The protein below binds the small molecule below.
Small molecule (SMILES): CCCCCCCCCCCC[N+](C)(C)CCCS(=O)(=O)O

Binding-site contacts:
Ligand atom C13 contacts residue C151 of chain 16.D at 4.5 Å.
Ligand atom O3S contacts residue ARG224 of chain 16.A at 2.9 Å (salt-bridge).
Ligand atom O3S contacts residue GLY222 of chain 16.A at 2.9 Å (h-bond).
Ligand atom S1 contacts residue GLY222 of chain 16.A at 3.0 Å (h-bond).
Ligand atom C1 contacts residue TRP374 of chain 16.A at 3.6 Å (hydrophobic).
Ligand atom C7 contacts residue C151 of chain 16.D at 3.4 Å.
Ligand atom O1S contacts residue TRP374 of chain 16.A at 4.3 Å.
Ligand atom O2S contacts residue GLY222 of chain 16.A at 3.3 Å (h-bond).
Ligand atom S1 contacts residue ARG224 of chain 16.A at 4.3 Å.
Ligand atom C6 contacts residue C151 of chain 16.D at 4.2 Å.
Ligand atom C3 contacts residue TRP374 of chain 16.A at 4.3 Å (hydrophobic).
Ligand atom O1S contacts residue LYS215 of chain 16.A at 2.7 Å (salt-bridge).
Ligand atom S1 contacts residue TRP374 of chain 16.A at 4.0 Å.
Ligand atom C2 contacts residue TRP374 of chain 16.A at 4.1 Å (hydrophobic).
Ligand atom C5 contacts residue C151 of chain 16.D at 4.0 Å.
Ligand atom C16 contacts residue ASP229 of chain 16.A at 4.3 Å.
Ligand atom C12 contacts residue C151 of chain 16.D at 3.4 Å.
Ligand atom O3S contacts residue PHE223 of chain 16.A at 3.9 Å.
Ligand atom O2S contacts residue ARG224 of chain 16.A at 4.5 Å.
Ligand atom C8 contacts residue C151 of chain 16.D at 3.7 Å.
Ligand atom C11 contacts residue C151 of chain 16.D at 3.5 Å.
Ligand atom C10 contacts residue C151 of chain 16.D at 3.4 Å.
Ligand atom O3S contacts residue TRP374 of chain 16.A at 3.3 Å.
Ligand atom C9 contacts residue C151 of chain 16.D at 3.4 Å.
Ligand atom S1 contacts residue LYS215 of chain 16.A at 4.1 Å.
Ligand atom O1S contacts residue GLY222 of chain 16.A at 2.3 Å (h-bond).
Ligand atom O1S contacts residue PHE223 of chain 16.A at 4.5 Å.

Sequence of chain 16.A:
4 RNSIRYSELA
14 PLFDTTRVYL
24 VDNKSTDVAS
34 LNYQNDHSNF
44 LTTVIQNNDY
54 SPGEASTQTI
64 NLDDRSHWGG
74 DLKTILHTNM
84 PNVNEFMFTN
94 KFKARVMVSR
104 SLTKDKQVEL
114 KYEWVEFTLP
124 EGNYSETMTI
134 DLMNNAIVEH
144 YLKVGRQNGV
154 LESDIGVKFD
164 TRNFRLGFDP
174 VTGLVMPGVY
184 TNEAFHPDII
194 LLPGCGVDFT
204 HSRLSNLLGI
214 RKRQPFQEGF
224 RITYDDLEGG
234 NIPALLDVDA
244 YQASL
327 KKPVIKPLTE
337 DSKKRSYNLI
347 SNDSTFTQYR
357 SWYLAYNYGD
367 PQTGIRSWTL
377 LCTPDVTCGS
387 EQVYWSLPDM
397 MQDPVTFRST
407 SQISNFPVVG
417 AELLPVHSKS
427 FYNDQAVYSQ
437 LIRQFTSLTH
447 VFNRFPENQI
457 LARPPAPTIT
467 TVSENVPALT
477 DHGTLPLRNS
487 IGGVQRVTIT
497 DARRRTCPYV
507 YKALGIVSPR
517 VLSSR